Binding-site contacts:
Ligand atom C8 contacts residue ALA239 of chain 1.A at 3.8 Å (hydrophobic).
Ligand atom C5 contacts residue ASN237 of chain 1.A at 4.0 Å.
Ligand atom C8 contacts residue SER218 of chain 1.C at 3.6 Å.
Ligand atom N2 contacts residue ASN166 of chain 1.A at 2.8 Å (h-bond).
Ligand atom C4 contacts residue ASN166 of chain 1.A at 4.2 Å.
Ligand atom C1 contacts residue ASN237 of chain 1.A at 4.1 Å.
Ligand atom C7 contacts residue ASN237 of chain 1.A at 3.4 Å.
Ligand atom C2 contacts residue ASN166 of chain 1.A at 2.4 Å.
Ligand atom C3 contacts residue ASN166 of chain 1.A at 3.8 Å.
Ligand atom O7 contacts residue ALA239 of chain 1.A at 4.1 Å.
Ligand atom O5 contacts residue ASN166 of chain 1.A at 2.4 Å (h-bond).
Ligand atom C5 contacts residue ASN166 of chain 1.A at 3.7 Å.
Ligand atom C8 contacts residue ASP238 of chain 1.A at 4.0 Å.
Ligand atom O4 contacts residue ASN237 of chain 1.A at 4.0 Å.
Ligand atom C2 contacts residue ASN237 of chain 1.A at 3.8 Å.
Ligand atom C8 contacts residue ASN237 of chain 1.A at 3.4 Å.
Ligand atom C7 contacts residue ASN166 of chain 1.A at 3.4 Å.
Ligand atom O7 contacts residue ASN166 of chain 1.A at 3.5 Å (h-bond).
Ligand atom C3 contacts residue ASN237 of chain 1.A at 3.9 Å.
Ligand atom O7 contacts residue ASN237 of chain 1.A at 3.4 Å (h-bond).
Ligand atom N2 contacts residue ASN237 of chain 1.A at 3.0 Å (h-bond).
Ligand atom C1 contacts residue ASN166 of chain 1.A at 1.4 Å.
Ligand atom C7 contacts residue ALA239 of chain 1.A at 4.0 Å (hydrophobic).
Ligand atom C4 contacts residue ASN237 of chain 1.A at 4.5 Å.

Sequence of chain 1.A:
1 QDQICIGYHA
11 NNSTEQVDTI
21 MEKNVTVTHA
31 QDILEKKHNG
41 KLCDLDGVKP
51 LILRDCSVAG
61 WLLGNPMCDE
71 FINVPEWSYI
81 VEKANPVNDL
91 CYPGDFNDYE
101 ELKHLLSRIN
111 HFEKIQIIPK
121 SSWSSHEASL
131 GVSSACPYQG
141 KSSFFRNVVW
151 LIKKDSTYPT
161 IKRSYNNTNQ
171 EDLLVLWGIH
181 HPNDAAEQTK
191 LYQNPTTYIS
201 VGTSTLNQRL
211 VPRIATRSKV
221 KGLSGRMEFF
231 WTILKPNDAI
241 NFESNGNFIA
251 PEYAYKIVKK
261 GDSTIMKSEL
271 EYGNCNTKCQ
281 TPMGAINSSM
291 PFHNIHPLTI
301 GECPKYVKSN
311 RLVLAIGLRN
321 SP

Sequence of chain 1.C:
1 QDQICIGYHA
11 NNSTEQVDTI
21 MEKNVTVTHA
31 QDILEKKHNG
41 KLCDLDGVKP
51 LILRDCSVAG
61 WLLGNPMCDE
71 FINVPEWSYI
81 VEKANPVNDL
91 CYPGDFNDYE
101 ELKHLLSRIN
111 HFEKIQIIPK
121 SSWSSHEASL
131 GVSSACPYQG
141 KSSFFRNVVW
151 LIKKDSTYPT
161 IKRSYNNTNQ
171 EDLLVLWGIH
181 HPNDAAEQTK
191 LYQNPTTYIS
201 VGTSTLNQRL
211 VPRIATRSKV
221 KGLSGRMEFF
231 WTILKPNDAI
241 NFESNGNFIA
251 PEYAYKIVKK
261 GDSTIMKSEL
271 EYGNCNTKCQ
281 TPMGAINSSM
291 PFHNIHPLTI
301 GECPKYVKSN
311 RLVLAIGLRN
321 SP

A protein and the small-molecule ligand that binds it are described below.
Small molecule (SMILES): CC(=O)N[C@H]1[C@H](O[C@H]2[C@H](O)[C@@H](NC(C)=O)CO[C@@H]2CO)O[C@H](CO)[C@@H](O)[C@@H]1O